Sequence of chain 2.B:
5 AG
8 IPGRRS

A protein and the small-molecule ligand that binds it are described below.
Small molecule (SMILES): COc1cccc(CC(=O)Oc2cc(C=O)ccc2[N+](=O)[O-])c1

Sequence of chain 2.A:
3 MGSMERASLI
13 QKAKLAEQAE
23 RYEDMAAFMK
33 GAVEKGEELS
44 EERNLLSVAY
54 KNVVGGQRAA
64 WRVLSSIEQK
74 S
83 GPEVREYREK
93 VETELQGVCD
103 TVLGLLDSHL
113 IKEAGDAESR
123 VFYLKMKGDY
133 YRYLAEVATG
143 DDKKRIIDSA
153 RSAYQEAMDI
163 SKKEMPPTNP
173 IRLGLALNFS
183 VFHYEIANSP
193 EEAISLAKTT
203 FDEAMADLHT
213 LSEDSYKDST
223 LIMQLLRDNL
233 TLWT

Binding-site contacts:
Ligand atom C15 contacts residue LYS127 of chain 2.A at 2.9 Å.
Ligand atom C18 contacts residue LYS127 of chain 2.A at 3.8 Å.
Ligand atom C17 contacts residue LYS127 of chain 2.A at 1.4 Å.
Ligand atom O02 contacts residue ARG12 of chain 2.B at 3.0 Å (salt-bridge).
Ligand atom C01 contacts residue ARG12 of chain 2.B at 4.1 Å.
Ligand atom C04 contacts residue ARG12 of chain 2.B at 3.0 Å.
Ligand atom C14 contacts residue ILE8 of chain 2.B at 3.7 Å (hydrophobic).
Ligand atom C04 contacts residue ARG11 of chain 2.B at 3.0 Å.
Ligand atom O19 contacts residue GLY10 of chain 2.B at 3.7 Å.
Ligand atom C06 contacts residue ARG12 of chain 2.B at 3.2 Å.
Ligand atom C16 contacts residue LYS127 of chain 2.A at 2.5 Å.
Ligand atom C05 contacts residue ARG12 of chain 2.B at 2.7 Å.
Ligand atom C16 contacts residue ILE173 of chain 2.A at 4.1 Å (hydrophobic).
Ligand atom C18 contacts residue ILE8 of chain 2.B at 3.9 Å (hydrophobic).
Ligand atom C01 contacts residue ARG11 of chain 2.B at 3.6 Å.
Ligand atom C16 contacts residue ILE8 of chain 2.B at 4.0 Å (hydrophobic).
Ligand atom C15 contacts residue ILE8 of chain 2.B at 3.7 Å (hydrophobic).
Ligand atom C01 contacts residue PRO9 of chain 2.B at 3.6 Å (hydrophobic).
Ligand atom C07 contacts residue GLY10 of chain 2.B at 4.0 Å.
Ligand atom C14 contacts residue PRO172 of chain 2.A at 3.4 Å (hydrophobic).
Ligand atom O02 contacts residue GLY10 of chain 2.B at 3.4 Å (h-bond).
Ligand atom C15 contacts residue PRO172 of chain 2.A at 3.4 Å (hydrophobic).
Ligand atom O13 contacts residue ILE224 of chain 2.A at 3.7 Å.
Ligand atom O13 contacts residue PRO172 of chain 2.A at 3.5 Å.
Ligand atom C03 contacts residue ARG11 of chain 2.B at 3.2 Å.
Ligand atom C05 contacts residue GLY10 of chain 2.B at 3.9 Å.
Ligand atom C20 contacts residue ARG12 of chain 2.B at 3.0 Å.
Ligand atom C21 contacts residue ARG12 of chain 2.B at 3.6 Å.
Ligand atom C22 contacts residue ARG12 of chain 2.B at 3.6 Å.
Ligand atom C03 contacts residue GLY10 of chain 2.B at 3.6 Å.
Ligand atom C04 contacts residue GLY10 of chain 2.B at 3.1 Å.
Ligand atom C06 contacts residue GLY10 of chain 2.B at 3.9 Å.
Ligand atom O19 contacts residue ILE8 of chain 2.B at 3.4 Å.
Ligand atom C15 contacts residue ILE173 of chain 2.A at 4.2 Å (hydrophobic).
Ligand atom C14 contacts residue ILE224 of chain 2.A at 3.5 Å (hydrophobic).
Ligand atom C03 contacts residue ARG12 of chain 2.B at 3.1 Å.
Ligand atom O02 contacts residue PRO9 of chain 2.B at 3.9 Å.
Ligand atom C15 contacts residue GLY176 of chain 2.A at 3.6 Å.
Ligand atom N11 contacts residue ILE224 of chain 2.A at 4.0 Å.
Ligand atom O02 contacts residue ARG11 of chain 2.B at 2.5 Å (salt-bridge).